Sequence of chain 1.C:
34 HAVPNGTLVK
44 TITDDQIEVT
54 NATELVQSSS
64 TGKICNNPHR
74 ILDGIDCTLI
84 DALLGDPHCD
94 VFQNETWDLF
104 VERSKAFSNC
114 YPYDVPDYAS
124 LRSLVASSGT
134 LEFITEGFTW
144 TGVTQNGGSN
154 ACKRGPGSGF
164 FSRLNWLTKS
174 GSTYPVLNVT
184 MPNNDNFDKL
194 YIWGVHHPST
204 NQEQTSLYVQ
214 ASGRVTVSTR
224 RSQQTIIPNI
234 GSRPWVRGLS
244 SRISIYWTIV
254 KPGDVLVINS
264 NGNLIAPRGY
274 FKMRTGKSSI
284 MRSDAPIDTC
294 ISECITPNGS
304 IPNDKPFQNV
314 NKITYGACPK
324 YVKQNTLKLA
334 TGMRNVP

Binding-site contacts:
Ligand atom C3 contacts residue ASN54 of chain 1.C at 3.8 Å.
Ligand atom C5 contacts residue ASN54 of chain 1.C at 3.6 Å.
Ligand atom N2 contacts residue ASN54 of chain 1.C at 2.9 Å (h-bond).
Ligand atom O5 contacts residue ASN54 of chain 1.C at 2.4 Å (h-bond).
Ligand atom C2 contacts residue ASN54 of chain 1.C at 2.5 Å.
Ligand atom C4 contacts residue ASN54 of chain 1.C at 4.2 Å.
Ligand atom C7 contacts residue ASN54 of chain 1.C at 3.3 Å.
Ligand atom C8 contacts residue ASN54 of chain 1.C at 4.2 Å.
Ligand atom C1 contacts residue ASN54 of chain 1.C at 1.4 Å.
Ligand atom O7 contacts residue ASN54 of chain 1.C at 3.3 Å (h-bond).

This small molecule binds to this protein.
Small molecule (SMILES): CC(=O)N[C@H]1[C@H](O[C@H]2[C@H](O)[C@@H](NC(C)=O)CO[C@@H]2CO)O[C@H](CO)[C@@H](O)[C@@H]1O